Sequence of chain 1.D:
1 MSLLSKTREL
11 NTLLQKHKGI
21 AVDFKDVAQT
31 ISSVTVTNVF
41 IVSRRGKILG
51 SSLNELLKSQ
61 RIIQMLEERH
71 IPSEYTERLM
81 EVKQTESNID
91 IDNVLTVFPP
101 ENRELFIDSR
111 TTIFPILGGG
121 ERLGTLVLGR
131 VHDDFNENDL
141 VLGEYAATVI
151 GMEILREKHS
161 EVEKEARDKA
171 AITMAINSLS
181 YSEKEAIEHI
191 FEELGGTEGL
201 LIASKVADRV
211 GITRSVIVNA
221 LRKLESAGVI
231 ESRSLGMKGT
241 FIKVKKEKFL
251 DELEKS

Binding-site contacts:
Ligand atom CB contacts residue TYR75 of chain 1.D at 4.5 Å (hydrophobic).
Ligand atom CA contacts residue PHE98 of chain 1.D at 4.3 Å (hydrophobic).
Ligand atom CG2 contacts residue VAL97 of chain 1.D at 3.2 Å (hydrophobic).
Ligand atom N contacts residue PHE98 of chain 1.D at 3.5 Å (h-bond).
Ligand atom CB contacts residue VAL97 of chain 1.D at 3.2 Å (hydrophobic).
Ligand atom CB contacts residue PHE98 of chain 1.D at 3.9 Å (hydrophobic).
Ligand atom CG2 contacts residue PHE98 of chain 1.D at 3.2 Å (hydrophobic).
Ligand atom N contacts residue THR96 of chain 1.D at 2.6 Å (h-bond).
Ligand atom CG1 contacts residue TYR75 of chain 1.D at 4.1 Å (hydrophobic).
Ligand atom CD1 contacts residue ILE62 of chain 1.D at 4.0 Å (hydrophobic).
Ligand atom CG2 contacts residue PRO99 of chain 1.D at 3.5 Å (hydrophobic).
Ligand atom CG2 contacts residue THR96 of chain 1.D at 4.3 Å.
Ligand atom CB contacts residue THR96 of chain 1.D at 3.4 Å.
Ligand atom CD1 contacts residue MET65 of chain 1.D at 3.8 Å (hydrophobic).
Ligand atom CA contacts residue TYR75 of chain 1.D at 3.6 Å (hydrophobic).
Ligand atom N contacts residue PRO100 of chain 1.D at 3.7 Å.
Ligand atom C contacts residue PRO100 of chain 1.D at 4.3 Å (hydrophobic).
Ligand atom CG1 contacts residue VAL97 of chain 1.D at 3.7 Å (hydrophobic).
Ligand atom O contacts residue TYR75 of chain 1.D at 3.9 Å.
Ligand atom OXT contacts residue PRO100 of chain 1.D at 3.4 Å.
Ligand atom C contacts residue TYR75 of chain 1.D at 4.2 Å (hydrophobic).
Ligand atom CA contacts residue THR96 of chain 1.D at 3.3 Å.
Ligand atom OXT contacts residue ARG61 of chain 1.D at 3.3 Å (salt-bridge).
Ligand atom O contacts residue ARG61 of chain 1.D at 3.3 Å (salt-bridge).
Ligand atom CG2 contacts residue PRO100 of chain 1.D at 4.1 Å (hydrophobic).
Ligand atom O contacts residue PRO72 of chain 1.D at 3.4 Å.
Ligand atom C contacts residue ARG61 of chain 1.D at 3.9 Å.
Ligand atom CD1 contacts residue VAL97 of chain 1.D at 3.1 Å (hydrophobic).
Ligand atom N contacts residue TYR75 of chain 1.D at 4.1 Å.
Ligand atom N contacts residue VAL94 of chain 1.D at 4.0 Å.

This small molecule binds to this protein.
Small molecule (SMILES): CC[C@H](C)[C@H](N)C(=O)O